Sequence of chain 1.A:
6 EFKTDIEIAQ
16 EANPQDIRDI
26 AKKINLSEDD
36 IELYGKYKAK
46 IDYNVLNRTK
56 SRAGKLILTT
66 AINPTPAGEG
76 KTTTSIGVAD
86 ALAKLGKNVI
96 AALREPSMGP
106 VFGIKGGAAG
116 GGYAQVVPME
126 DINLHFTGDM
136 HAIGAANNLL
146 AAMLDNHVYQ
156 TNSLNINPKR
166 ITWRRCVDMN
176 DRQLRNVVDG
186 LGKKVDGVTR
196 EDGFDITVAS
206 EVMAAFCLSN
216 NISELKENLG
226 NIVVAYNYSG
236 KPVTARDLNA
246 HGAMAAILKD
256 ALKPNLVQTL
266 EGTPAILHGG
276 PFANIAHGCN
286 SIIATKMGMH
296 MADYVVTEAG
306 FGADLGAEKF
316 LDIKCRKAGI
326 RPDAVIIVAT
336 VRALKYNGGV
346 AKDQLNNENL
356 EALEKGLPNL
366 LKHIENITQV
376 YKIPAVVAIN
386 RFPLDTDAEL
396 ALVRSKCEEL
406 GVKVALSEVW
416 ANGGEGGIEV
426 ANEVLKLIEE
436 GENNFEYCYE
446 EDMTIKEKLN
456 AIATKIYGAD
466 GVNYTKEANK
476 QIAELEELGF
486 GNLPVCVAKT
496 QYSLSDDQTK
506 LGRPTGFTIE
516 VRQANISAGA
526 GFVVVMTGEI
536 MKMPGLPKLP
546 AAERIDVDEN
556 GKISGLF

This protein binds this small molecule.
Small molecule (SMILES): O=C(O)[C@@H]1CCCN1

Binding-site contacts:
Ligand atom OXT contacts residue ARG180 of chain 1.A at 3.4 Å (salt-bridge).
Ligand atom CB contacts residue VAL190 of chain 1.B at 4.1 Å (hydrophobic).
Ligand atom O contacts residue ARG180 of chain 1.A at 3.2 Å (salt-bridge).
Ligand atom CD contacts residue VAL190 of chain 1.B at 3.7 Å (hydrophobic).
Ligand atom C contacts residue ARG180 of chain 1.A at 3.7 Å.
Ligand atom CA contacts residue VAL190 of chain 1.B at 4.1 Å (hydrophobic).
Ligand atom CD contacts residue ARG177 of chain 1.A at 4.3 Å.
Ligand atom CG contacts residue TYR154 of chain 1.B at 4.4 Å (hydrophobic).
Ligand atom OXT contacts residue MET536 of chain 1.A at 3.8 Å.
Ligand atom OXT contacts residue GLY540 of chain 1.A at 3.8 Å.
Ligand atom CD contacts residue TYR154 of chain 1.B at 3.3 Å (hydrophobic).
Ligand atom C contacts residue VAL190 of chain 1.B at 4.0 Å (hydrophobic).
Ligand atom OXT contacts residue ARG177 of chain 1.A at 4.5 Å.
Ligand atom N contacts residue ARG177 of chain 1.A at 3.1 Å (salt-bridge).
Ligand atom N contacts residue VAL190 of chain 1.B at 3.5 Å.
Ligand atom O contacts residue VAL190 of chain 1.B at 3.4 Å.
Ligand atom O contacts residue ARG177 of chain 1.A at 3.4 Å (salt-bridge).
Ligand atom C contacts residue ARG177 of chain 1.A at 3.7 Å.
Ligand atom CA contacts residue ARG177 of chain 1.A at 3.4 Å.
Ligand atom CG contacts residue VAL190 of chain 1.B at 3.7 Å (hydrophobic).
Ligand atom C contacts residue GLY540 of chain 1.A at 4.3 Å.
Ligand atom N contacts residue TYR154 of chain 1.B at 3.4 Å (h-bond).

Sequence of chain 1.B:
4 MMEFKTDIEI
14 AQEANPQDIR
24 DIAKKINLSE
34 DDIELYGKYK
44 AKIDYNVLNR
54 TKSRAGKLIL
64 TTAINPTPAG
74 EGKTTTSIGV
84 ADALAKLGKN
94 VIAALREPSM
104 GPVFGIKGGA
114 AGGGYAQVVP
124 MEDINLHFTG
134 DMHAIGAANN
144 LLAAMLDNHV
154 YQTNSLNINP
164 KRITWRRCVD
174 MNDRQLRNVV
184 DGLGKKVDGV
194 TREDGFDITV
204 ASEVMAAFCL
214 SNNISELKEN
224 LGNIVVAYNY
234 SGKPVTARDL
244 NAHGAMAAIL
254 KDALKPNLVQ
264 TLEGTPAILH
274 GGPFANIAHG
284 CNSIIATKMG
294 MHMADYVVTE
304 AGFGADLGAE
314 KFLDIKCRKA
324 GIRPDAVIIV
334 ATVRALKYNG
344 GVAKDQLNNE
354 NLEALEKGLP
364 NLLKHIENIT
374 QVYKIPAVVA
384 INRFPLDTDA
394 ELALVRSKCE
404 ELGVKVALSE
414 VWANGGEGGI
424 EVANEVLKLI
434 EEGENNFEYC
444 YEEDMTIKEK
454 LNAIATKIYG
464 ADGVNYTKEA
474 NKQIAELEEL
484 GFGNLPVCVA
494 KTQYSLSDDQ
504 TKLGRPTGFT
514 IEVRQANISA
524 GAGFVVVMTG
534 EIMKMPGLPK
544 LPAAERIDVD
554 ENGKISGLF